Binding-site contacts:
Ligand atom N1 contacts residue 8L71 of chain 1.FA at 3.6 Å.
Ligand atom C2 contacts residue CYS222 of chain 1.H at 3.4 Å (hydrophobic).
Ligand atom O5' contacts residue GLY219 of chain 1.H at 3.6 Å.
Ligand atom C5 contacts residue MET305 of chain 1.H at 3.6 Å (hydrophobic).
Ligand atom C5 contacts residue ILE221 of chain 1.H at 3.5 Å (hydrophobic).
Ligand atom O6 contacts residue GLY306 of chain 1.H at 2.7 Å (h-bond).
Ligand atom N7 contacts residue ILE221 of chain 1.H at 3.5 Å.
Ligand atom O1P contacts residue GLY278 of chain 1.H at 2.7 Å (h-bond).
Ligand atom O3' contacts residue ASP255 of chain 1.H at 2.8 Å (salt-bridge).
Ligand atom C2 contacts residue 8L71 of chain 1.FA at 3.3 Å.
Ligand atom C6 contacts residue GLU332 of chain 1.H at 3.6 Å.
Ligand atom O3P contacts residue SER220 of chain 1.H at 3.1 Å (h-bond).
Ligand atom O6 contacts residue MET305 of chain 1.H at 3.0 Å (h-bond).
Ligand atom O6 contacts residue GLY333 of chain 1.H at 3.5 Å.
Ligand atom C2' contacts residue ASP255 of chain 1.H at 3.5 Å.
Ligand atom C4' contacts residue ASP255 of chain 1.H at 3.5 Å.
Ligand atom O2' contacts residue ASN194 of chain 1.H at 3.6 Å (h-bond).
Ligand atom O6 contacts residue GLY304 of chain 1.H at 3.0 Å.
Ligand atom C8 contacts residue ILE221 of chain 1.H at 3.7 Å (hydrophobic).
Ligand atom C4 contacts residue 8L71 of chain 1.FA at 3.5 Å.
Ligand atom N7 contacts residue MET305 of chain 1.H at 2.9 Å (h-bond).
Ligand atom N7 contacts residue GLY304 of chain 1.H at 3.4 Å.
Ligand atom N3 contacts residue 8L71 of chain 1.FA at 3.4 Å.
Ligand atom C5' contacts residue TYR302 of chain 1.H at 3.6 Å (hydrophobic).
Ligand atom O3' contacts residue ALA70 of chain 1.H at 3.4 Å.
Ligand atom N3 contacts residue CYS222 of chain 1.H at 3.5 Å.
Ligand atom C6 contacts residue GLY306 of chain 1.H at 3.5 Å.
Ligand atom C8 contacts residue MET72 of chain 1.H at 3.7 Å (hydrophobic).
Ligand atom P contacts residue SER279 of chain 1.H at 3.7 Å.
Ligand atom O2P contacts residue TYR302 of chain 1.H at 2.8 Å (h-bond).
Ligand atom C6 contacts residue MET305 of chain 1.H at 3.7 Å (hydrophobic).
Ligand atom C2 contacts residue GLU332 of chain 1.H at 3.4 Å.
Ligand atom C3' contacts residue ASP255 of chain 1.H at 3.5 Å.
Ligand atom O2P contacts residue SER220 of chain 1.H at 2.6 Å (h-bond).
Ligand atom O5' contacts residue GLY256 of chain 1.H at 3.6 Å.
Ligand atom O3P contacts residue GLY257 of chain 1.H at 3.1 Å (h-bond).
Ligand atom O1P contacts residue SER279 of chain 1.H at 3.2 Å (h-bond).
Ligand atom N1 contacts residue GLU332 of chain 1.H at 2.6 Å (salt-bridge).
Ligand atom O2' contacts residue ASP255 of chain 1.H at 2.2 Å (salt-bridge).
Ligand atom O2P contacts residue SER279 of chain 1.H at 3.2 Å (h-bond).

The small molecule below binds the protein below.
Small molecule (SMILES): O=c1[nH]cnc2c1ncn2[C@@H]1O[C@H](COP(=O)(O)O)[C@@H](O)[C@H]1O

Sequence of chain 1.H:
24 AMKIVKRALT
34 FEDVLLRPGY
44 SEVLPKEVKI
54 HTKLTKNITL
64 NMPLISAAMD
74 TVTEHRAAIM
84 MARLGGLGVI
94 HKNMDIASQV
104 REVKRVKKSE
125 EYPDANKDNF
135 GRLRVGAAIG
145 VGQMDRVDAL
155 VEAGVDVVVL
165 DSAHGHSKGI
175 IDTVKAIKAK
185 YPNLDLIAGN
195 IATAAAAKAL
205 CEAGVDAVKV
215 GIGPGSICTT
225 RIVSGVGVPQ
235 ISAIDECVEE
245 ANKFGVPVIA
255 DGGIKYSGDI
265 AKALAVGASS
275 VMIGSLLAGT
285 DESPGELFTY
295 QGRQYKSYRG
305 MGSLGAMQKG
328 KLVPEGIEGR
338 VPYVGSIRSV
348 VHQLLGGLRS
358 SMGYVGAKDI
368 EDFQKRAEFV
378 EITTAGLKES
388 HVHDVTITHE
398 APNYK